Sequence of chain 1.A:
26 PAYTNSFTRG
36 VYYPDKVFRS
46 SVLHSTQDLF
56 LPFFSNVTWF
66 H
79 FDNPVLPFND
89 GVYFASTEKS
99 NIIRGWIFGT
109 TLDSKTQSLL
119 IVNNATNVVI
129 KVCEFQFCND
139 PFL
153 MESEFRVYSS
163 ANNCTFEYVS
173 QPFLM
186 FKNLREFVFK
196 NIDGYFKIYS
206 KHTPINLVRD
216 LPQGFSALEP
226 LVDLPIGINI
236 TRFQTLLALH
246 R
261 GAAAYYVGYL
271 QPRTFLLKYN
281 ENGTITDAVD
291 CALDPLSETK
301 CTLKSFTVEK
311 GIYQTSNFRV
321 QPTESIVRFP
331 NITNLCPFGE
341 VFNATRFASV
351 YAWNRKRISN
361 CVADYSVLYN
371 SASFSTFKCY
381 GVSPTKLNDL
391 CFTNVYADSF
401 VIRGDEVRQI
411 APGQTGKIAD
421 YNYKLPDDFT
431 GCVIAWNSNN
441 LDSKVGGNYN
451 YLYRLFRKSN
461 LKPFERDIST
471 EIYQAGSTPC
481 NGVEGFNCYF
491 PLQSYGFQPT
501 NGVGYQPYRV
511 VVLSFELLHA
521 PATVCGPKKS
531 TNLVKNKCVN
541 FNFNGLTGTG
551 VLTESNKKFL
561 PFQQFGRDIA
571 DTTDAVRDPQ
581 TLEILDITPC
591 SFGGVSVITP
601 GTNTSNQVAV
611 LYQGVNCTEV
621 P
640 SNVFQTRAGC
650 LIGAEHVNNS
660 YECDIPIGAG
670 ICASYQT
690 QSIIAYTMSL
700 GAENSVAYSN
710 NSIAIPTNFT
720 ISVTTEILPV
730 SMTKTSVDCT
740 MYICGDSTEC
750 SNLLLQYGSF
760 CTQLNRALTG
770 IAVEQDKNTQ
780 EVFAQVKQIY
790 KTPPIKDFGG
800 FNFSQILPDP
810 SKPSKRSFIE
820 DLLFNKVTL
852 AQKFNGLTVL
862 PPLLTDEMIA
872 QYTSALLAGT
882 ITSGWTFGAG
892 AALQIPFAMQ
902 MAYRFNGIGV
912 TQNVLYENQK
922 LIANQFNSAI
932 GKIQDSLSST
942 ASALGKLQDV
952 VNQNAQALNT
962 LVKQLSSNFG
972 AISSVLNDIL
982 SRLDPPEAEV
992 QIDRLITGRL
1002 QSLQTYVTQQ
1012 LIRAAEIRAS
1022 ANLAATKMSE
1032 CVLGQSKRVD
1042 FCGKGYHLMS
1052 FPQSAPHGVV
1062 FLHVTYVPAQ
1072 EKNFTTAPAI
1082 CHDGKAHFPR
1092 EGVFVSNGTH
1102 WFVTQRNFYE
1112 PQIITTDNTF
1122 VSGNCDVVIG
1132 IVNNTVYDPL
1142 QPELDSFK

Binding-site contacts:
Ligand atom O5 contacts residue ASN234 of chain 1.A at 2.4 Å (h-bond).
Ligand atom C6 contacts residue THR236 of chain 1.A at 4.1 Å.
Ligand atom C1 contacts residue ASN234 of chain 1.A at 1.4 Å.
Ligand atom C7 contacts residue ASN234 of chain 1.A at 3.5 Å.
Ligand atom C4 contacts residue ASN234 of chain 1.A at 4.2 Å.
Ligand atom C5 contacts residue THR236 of chain 1.A at 3.9 Å.
Ligand atom C5 contacts residue ASN234 of chain 1.A at 3.7 Å.
Ligand atom C1 contacts residue THR108 of chain 1.A at 4.2 Å.
Ligand atom O6 contacts residue THR108 of chain 1.A at 3.3 Å.
Ligand atom C2 contacts residue ASN234 of chain 1.A at 2.4 Å.
Ligand atom C3 contacts residue ASN234 of chain 1.A at 3.8 Å.
Ligand atom O5 contacts residue THR236 of chain 1.A at 3.9 Å.
Ligand atom C1 contacts residue THR236 of chain 1.A at 4.3 Å.
Ligand atom N2 contacts residue ASN234 of chain 1.A at 2.9 Å (h-bond).
Ligand atom C5 contacts residue THR108 of chain 1.A at 4.2 Å.
Ligand atom O6 contacts residue THR236 of chain 1.A at 2.7 Å (h-bond).
Ligand atom C6 contacts residue THR108 of chain 1.A at 3.6 Å.
Ligand atom O5 contacts residue THR108 of chain 1.A at 3.4 Å.
Ligand atom O7 contacts residue ASN234 of chain 1.A at 3.7 Å.

A protein and the small-molecule ligand that binds it are described below.
Small molecule (SMILES): CC(=O)N[C@@H]1[C@@H](O)[C@H](O)[C@@H](CO)O[C@H]1O